This protein binds this small molecule.
Small molecule (SMILES): CC(C)[C@H](NC(=O)[C@@H](N)CCCCN)C(=O)N[C@@H](Cc1ccccc1)C(=O)N[C@H](C(=O)N1CCC[C@H]1C(=O)N1CCC[C@H]1C(=O)N[C@@H](Cc1ccccc1)C(=O)N[C@@H](CCCCN)C(=O)N[C@H](C=O)[C@@H](C)O)C(C)C

Binding-site contacts:
Ligand atom CZ contacts residue GLY75 of chain 1.G at 4.2 Å.
Ligand atom CD2 contacts residue GLY75 of chain 1.G at 3.9 Å.
Ligand atom CE2 contacts residue GLY75 of chain 1.G at 3.8 Å.
Ligand atom CB contacts residue VAL100 of chain 1.G at 4.0 Å (hydrophobic).
Ligand atom CE2 contacts residue GLN65 of chain 1.G at 3.2 Å.
Ligand atom CD2 contacts residue PRO73 of chain 1.G at 4.1 Å (hydrophobic).
Ligand atom O contacts residue ILE137 of chain 1.G at 3.9 Å.
Ligand atom O contacts residue GLU134 of chain 1.G at 3.5 Å (salt-bridge).
Ligand atom CD1 contacts residue ASN108 of chain 1.G at 4.1 Å.
Ligand atom NZ contacts residue GLU134 of chain 1.G at 3.8 Å.
Ligand atom CB contacts residue GLU134 of chain 1.G at 3.0 Å.
Ligand atom CE1 contacts residue ASN99 of chain 1.G at 3.8 Å.
Ligand atom CE contacts residue GLU134 of chain 1.G at 3.8 Å.
Ligand atom CD2 contacts residue GLY74 of chain 1.G at 3.6 Å.
Ligand atom CG contacts residue GLU134 of chain 1.G at 3.4 Å.
Ligand atom CA contacts residue GLN65 of chain 1.G at 4.2 Å.
Ligand atom CG contacts residue VAL105 of chain 1.G at 3.9 Å (hydrophobic).
Ligand atom CB contacts residue PRO67 of chain 1.G at 3.8 Å (hydrophobic).
Ligand atom CZ contacts residue GLN65 of chain 1.G at 3.5 Å.
Ligand atom N contacts residue GLU134 of chain 1.G at 3.7 Å.
Ligand atom CE1 contacts residue ASN108 of chain 1.G at 3.1 Å.
Ligand atom N contacts residue ASN99 of chain 1.G at 3.9 Å.
Ligand atom C contacts residue VAL100 of chain 1.G at 4.0 Å (hydrophobic).
Ligand atom CA contacts residue GLU134 of chain 1.G at 3.8 Å.
Ligand atom CB contacts residue GLN65 of chain 1.G at 4.0 Å.
Ligand atom O contacts residue ASN99 of chain 1.G at 4.0 Å.
Ligand atom CD1 contacts residue ASN99 of chain 1.G at 3.6 Å.
Ligand atom CZ contacts residue ASN108 of chain 1.G at 3.8 Å.
Ligand atom CG contacts residue PRO67 of chain 1.G at 3.8 Å (hydrophobic).
Ligand atom CE2 contacts residue GLY74 of chain 1.G at 3.8 Å.
Ligand atom CG contacts residue GLY74 of chain 1.G at 4.2 Å.
Ligand atom CD contacts residue GLN65 of chain 1.G at 4.0 Å.
Ligand atom C contacts residue GLU134 of chain 1.G at 4.0 Å.
Ligand atom CG contacts residue VAL100 of chain 1.G at 4.0 Å (hydrophobic).
Ligand atom CD contacts residue GLU134 of chain 1.G at 3.1 Å.
Ligand atom CB contacts residue ASP101 of chain 1.G at 4.1 Å.
Ligand atom CB contacts residue ALA104 of chain 1.G at 3.5 Å (hydrophobic).
Ligand atom CG contacts residue GLN65 of chain 1.G at 4.0 Å.
Ligand atom CG contacts residue GLY75 of chain 1.G at 4.1 Å.
Ligand atom O contacts residue VAL100 of chain 1.G at 3.1 Å.

Sequence of chain 1.G:
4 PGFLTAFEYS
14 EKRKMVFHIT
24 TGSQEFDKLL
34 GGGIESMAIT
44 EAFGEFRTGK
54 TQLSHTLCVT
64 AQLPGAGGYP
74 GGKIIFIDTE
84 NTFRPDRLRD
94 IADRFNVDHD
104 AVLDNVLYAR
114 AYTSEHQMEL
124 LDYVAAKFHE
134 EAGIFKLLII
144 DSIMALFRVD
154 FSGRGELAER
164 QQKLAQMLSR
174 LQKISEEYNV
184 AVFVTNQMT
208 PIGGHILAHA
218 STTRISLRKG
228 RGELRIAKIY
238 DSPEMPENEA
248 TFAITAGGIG